Sequence of chain 1.A:
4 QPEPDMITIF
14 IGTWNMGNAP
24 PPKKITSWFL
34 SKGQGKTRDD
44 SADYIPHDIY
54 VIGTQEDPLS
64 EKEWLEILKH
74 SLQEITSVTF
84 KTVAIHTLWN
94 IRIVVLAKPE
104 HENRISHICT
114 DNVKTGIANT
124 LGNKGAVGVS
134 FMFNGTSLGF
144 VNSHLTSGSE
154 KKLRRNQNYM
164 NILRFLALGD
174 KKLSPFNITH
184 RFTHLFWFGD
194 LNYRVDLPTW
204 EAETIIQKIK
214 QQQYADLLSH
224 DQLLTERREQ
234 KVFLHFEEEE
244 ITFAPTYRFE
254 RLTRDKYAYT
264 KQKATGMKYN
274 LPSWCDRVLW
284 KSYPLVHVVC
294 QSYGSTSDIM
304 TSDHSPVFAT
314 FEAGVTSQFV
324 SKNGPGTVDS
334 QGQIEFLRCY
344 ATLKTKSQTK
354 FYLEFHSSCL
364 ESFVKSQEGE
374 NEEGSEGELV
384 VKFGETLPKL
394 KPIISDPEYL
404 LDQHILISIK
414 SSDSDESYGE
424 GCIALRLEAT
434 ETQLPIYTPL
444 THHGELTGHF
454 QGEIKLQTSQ

A small-molecule ligand and the protein it binds are described below.
Small molecule (SMILES): CN(CCO)S(=O)(=O)c1ccc(N)cc1

Binding-site contacts:
Ligand atom C11 contacts residue LYS35 of chain 1.A at 4.1 Å.
Ligand atom N13 contacts residue ASP43 of chain 1.A at 2.7 Å (salt-bridge).
Ligand atom O07 contacts residue LYS35 of chain 1.A at 3.9 Å.
Ligand atom C12 contacts residue LYS35 of chain 1.A at 3.7 Å.
Ligand atom C12 contacts residue ASP43 of chain 1.A at 3.7 Å.
Ligand atom C11 contacts residue ASP46 of chain 1.A at 3.5 Å.
Ligand atom O05 contacts residue ASP301 of chain 1.A at 4.2 Å.
Ligand atom C12 contacts residue ASP46 of chain 1.A at 3.6 Å.
Ligand atom N02 contacts residue SER30 of chain 1.A at 4.2 Å.
Ligand atom O07 contacts residue SER30 of chain 1.A at 2.6 Å (h-bond).
Ligand atom O08 contacts residue ASP301 of chain 1.A at 4.2 Å.
Ligand atom C09 contacts residue LYS35 of chain 1.A at 3.9 Å.
Ligand atom S06 contacts residue SER30 of chain 1.A at 3.0 Å (h-bond).
Ligand atom O08 contacts residue THR29 of chain 1.A at 4.4 Å.
Ligand atom C11 contacts residue LEU33 of chain 1.A at 4.1 Å (hydrophobic).
Ligand atom C10 contacts residue LEU33 of chain 1.A at 4.0 Å (hydrophobic).
Ligand atom C14 contacts residue LYS35 of chain 1.A at 3.6 Å.
Ligand atom C09 contacts residue SER30 of chain 1.A at 4.4 Å.
Ligand atom C14 contacts residue ASP43 of chain 1.A at 3.8 Å.
Ligand atom O07 contacts residue ASP301 of chain 1.A at 4.1 Å.
Ligand atom C10 contacts residue LYS35 of chain 1.A at 4.2 Å.
Ligand atom C15 contacts residue LYS35 of chain 1.A at 3.8 Å.
Ligand atom O08 contacts residue SER30 of chain 1.A at 2.2 Å (h-bond).
Ligand atom N13 contacts residue LYS35 of chain 1.A at 3.6 Å (salt-bridge).
Ligand atom N13 contacts residue ASP46 of chain 1.A at 2.8 Å (salt-bridge).